Binding-site contacts:
Ligand atom CAM contacts residue SER21 of chain 1.A at 4.1 Å.
Ligand atom OAQ contacts residue GLU143 of chain 1.A at 3.8 Å.
Ligand atom OAQ contacts residue SER21 of chain 1.A at 3.8 Å.
Ligand atom CAO contacts residue GLU143 of chain 1.A at 4.0 Å.
Ligand atom CAF contacts residue VAL27 of chain 1.A at 4.1 Å (hydrophobic).
Ligand atom CAA contacts residue ILE77 of chain 1.A at 4.0 Å (hydrophobic).
Ligand atom CAB contacts residue ALA40 of chain 1.A at 3.5 Å (hydrophobic).
Ligand atom CAO contacts residue GLU100 of chain 1.A at 3.5 Å.
Ligand atom CAH contacts residue LEU19 of chain 1.A at 3.5 Å (hydrophobic).
Ligand atom CAJ contacts residue VAL27 of chain 1.A at 3.8 Å (hydrophobic).
Ligand atom OAG contacts residue LEU19 of chain 1.A at 3.8 Å.
Ligand atom CAB contacts residue GLU94 of chain 1.A at 3.5 Å.
Ligand atom CAJ contacts residue ILE160 of chain 1.A at 3.5 Å (hydrophobic).
Ligand atom OAS contacts residue GLU94 of chain 1.A at 2.6 Å (salt-bridge).
Ligand atom CAK contacts residue GLY20 of chain 1.A at 4.1 Å.
Ligand atom CAA contacts residue GLU94 of chain 1.A at 3.7 Å.
Ligand atom CAC contacts residue ALA40 of chain 1.A at 4.1 Å (hydrophobic).
Ligand atom OAG contacts residue MET146 of chain 1.A at 3.7 Å.
Ligand atom OAR contacts residue GLY22 of chain 1.A at 3.5 Å (h-bond).
Ligand atom CAC contacts residue VAL96 of chain 1.A at 3.9 Å (hydrophobic).
Ligand atom CAL contacts residue VAL27 of chain 1.A at 3.6 Å (hydrophobic).
Ligand atom OAS contacts residue ILE77 of chain 1.A at 4.0 Å.
Ligand atom CAE contacts residue ILE160 of chain 1.A at 3.9 Å (hydrophobic).
Ligand atom OAQ contacts residue GLY22 of chain 1.A at 3.9 Å.
Ligand atom CAA contacts residue LEU93 of chain 1.A at 4.1 Å (hydrophobic).
Ligand atom CAI contacts residue ILE160 of chain 1.A at 3.6 Å (hydrophobic).
Ligand atom OAT contacts residue VAL27 of chain 1.A at 3.6 Å.
Ligand atom OAS contacts residue VAL96 of chain 1.A at 2.8 Å (h-bond).
Ligand atom CAD contacts residue LEU93 of chain 1.A at 4.0 Å (hydrophobic).
Ligand atom OAS contacts residue LEU95 of chain 1.A at 3.3 Å.
Ligand atom CAA contacts residue ALA40 of chain 1.A at 3.8 Å (hydrophobic).
Ligand atom OAT contacts residue ILE160 of chain 1.A at 3.6 Å.
Ligand atom OAR contacts residue SER21 of chain 1.A at 4.0 Å.
Ligand atom CAB contacts residue VAL96 of chain 1.A at 4.0 Å (hydrophobic).
Ligand atom CAI contacts residue VAL27 of chain 1.A at 4.1 Å (hydrophobic).
Ligand atom CAP contacts residue GLU100 of chain 1.A at 3.5 Å.
Ligand atom CAK contacts residue ILE160 of chain 1.A at 4.0 Å (hydrophobic).
Ligand atom CAE contacts residue VAL27 of chain 1.A at 4.0 Å (hydrophobic).
Ligand atom CAP contacts residue ILE160 of chain 1.A at 4.1 Å (hydrophobic).
Ligand atom OAS contacts residue ALA40 of chain 1.A at 3.3 Å.

A protein and the small-molecule ligand that binds it are described below.
Small molecule (SMILES): O=c1c(-c2ccc(O)c(O)c2)coc2cc(O)ccc12

Sequence of chain 1.A:
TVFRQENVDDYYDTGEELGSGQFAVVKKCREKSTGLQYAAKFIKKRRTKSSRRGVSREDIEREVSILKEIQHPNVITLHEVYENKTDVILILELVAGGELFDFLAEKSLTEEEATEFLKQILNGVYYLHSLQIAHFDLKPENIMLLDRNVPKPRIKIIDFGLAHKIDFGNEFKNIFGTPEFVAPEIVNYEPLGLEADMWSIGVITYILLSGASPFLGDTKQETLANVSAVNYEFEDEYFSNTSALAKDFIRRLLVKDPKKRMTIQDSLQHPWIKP